Binding-site contacts:
Ligand atom S19 contacts residue VAL45 of chain 1.A at 4.1 Å.
Ligand atom C10 contacts residue LEU158 of chain 1.A at 4.0 Å (hydrophobic).
Ligand atom C18 contacts residue LYS39 of chain 1.A at 3.4 Å.
Ligand atom N07 contacts residue LEU158 of chain 1.A at 3.7 Å.
Ligand atom C04 contacts residue MET106 of chain 1.A at 4.0 Å (hydrophobic).
Ligand atom N15 contacts residue GLY112 of chain 1.A at 3.8 Å.
Ligand atom N07 contacts residue ALA58 of chain 1.A at 3.3 Å.
Ligand atom N13 contacts residue LEU109 of chain 1.A at 2.9 Å (h-bond).
Ligand atom C08 contacts residue ALA58 of chain 1.A at 3.8 Å (hydrophobic).
Ligand atom O16 contacts residue ILE37 of chain 1.A at 3.9 Å.
Ligand atom C01 contacts residue VAL45 of chain 1.A at 4.1 Å (hydrophobic).
Ligand atom C06 contacts residue LEU158 of chain 1.A at 3.5 Å (hydrophobic).
Ligand atom C09 contacts residue LEU158 of chain 1.A at 3.4 Å (hydrophobic).
Ligand atom O16 contacts residue GLU107 of chain 1.A at 4.1 Å.
Ligand atom C12 contacts residue LEU109 of chain 1.A at 3.0 Å (hydrophobic).
Ligand atom C04 contacts residue GLU107 of chain 1.A at 4.0 Å.
Ligand atom N17 contacts residue VAL45 of chain 1.A at 3.9 Å.
Ligand atom C09 contacts residue ILE37 of chain 1.A at 3.9 Å (hydrophobic).
Ligand atom C12 contacts residue GLY112 of chain 1.A at 4.0 Å.
Ligand atom C08 contacts residue GLU107 of chain 1.A at 3.8 Å.
Ligand atom O16 contacts residue TYR108 of chain 1.A at 3.4 Å.
Ligand atom N13 contacts residue ILE37 of chain 1.A at 3.9 Å.
Ligand atom N07 contacts residue TYR108 of chain 1.A at 4.1 Å.
Ligand atom C05 contacts residue ALA58 of chain 1.A at 3.7 Å (hydrophobic).
Ligand atom C05 contacts residue LEU158 of chain 1.A at 3.7 Å (hydrophobic).
Ligand atom C08 contacts residue LEU109 of chain 1.A at 3.9 Å (hydrophobic).
Ligand atom N13 contacts residue TYR108 of chain 1.A at 4.0 Å.
Ligand atom C10 contacts residue ILE37 of chain 1.A at 3.7 Å (hydrophobic).
Ligand atom C05 contacts residue GLU107 of chain 1.A at 3.7 Å.
Ligand atom O16 contacts residue LEU109 of chain 1.A at 2.9 Å (h-bond).
Ligand atom N17 contacts residue ASP169 of chain 1.A at 4.1 Å.
Ligand atom C03 contacts residue MET106 of chain 1.A at 3.7 Å (hydrophobic).
Ligand atom C08 contacts residue LEU158 of chain 1.A at 3.5 Å (hydrophobic).
Ligand atom C01 contacts residue LEU158 of chain 1.A at 4.1 Å (hydrophobic).
Ligand atom C08 contacts residue ILE37 of chain 1.A at 4.0 Å (hydrophobic).
Ligand atom C14 contacts residue ILE37 of chain 1.A at 3.5 Å (hydrophobic).
Ligand atom C02 contacts residue VAL45 of chain 1.A at 4.0 Å (hydrophobic).
Ligand atom C18 contacts residue VAL45 of chain 1.A at 3.9 Å (hydrophobic).
Ligand atom C11 contacts residue ILE37 of chain 1.A at 3.8 Å (hydrophobic).
Ligand atom N07 contacts residue GLU107 of chain 1.A at 2.9 Å (salt-bridge).

This small molecule binds to this protein.
Small molecule (SMILES): O=C1Nc2ccc3ncsc3c2/C1=C/c1cnc[nH]1

Sequence of chain 1.A:
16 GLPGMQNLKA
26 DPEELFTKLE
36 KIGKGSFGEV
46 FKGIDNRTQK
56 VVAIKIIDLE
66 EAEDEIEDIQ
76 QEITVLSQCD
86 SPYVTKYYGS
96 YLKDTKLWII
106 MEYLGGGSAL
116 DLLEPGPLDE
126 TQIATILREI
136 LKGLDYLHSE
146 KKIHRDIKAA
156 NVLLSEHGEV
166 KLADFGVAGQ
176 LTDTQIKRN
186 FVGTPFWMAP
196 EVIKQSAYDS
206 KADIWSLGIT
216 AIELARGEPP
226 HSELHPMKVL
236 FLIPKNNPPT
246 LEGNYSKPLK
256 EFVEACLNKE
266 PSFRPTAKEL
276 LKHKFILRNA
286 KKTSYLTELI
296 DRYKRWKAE